A protein and the small-molecule ligand that binds it are described below.
Small molecule (SMILES): CC(=O)N[C@@H]1[C@@H](O)[C@H](O)[C@@H](CO)O[C@H]1O

Sequence of chain 1.B:
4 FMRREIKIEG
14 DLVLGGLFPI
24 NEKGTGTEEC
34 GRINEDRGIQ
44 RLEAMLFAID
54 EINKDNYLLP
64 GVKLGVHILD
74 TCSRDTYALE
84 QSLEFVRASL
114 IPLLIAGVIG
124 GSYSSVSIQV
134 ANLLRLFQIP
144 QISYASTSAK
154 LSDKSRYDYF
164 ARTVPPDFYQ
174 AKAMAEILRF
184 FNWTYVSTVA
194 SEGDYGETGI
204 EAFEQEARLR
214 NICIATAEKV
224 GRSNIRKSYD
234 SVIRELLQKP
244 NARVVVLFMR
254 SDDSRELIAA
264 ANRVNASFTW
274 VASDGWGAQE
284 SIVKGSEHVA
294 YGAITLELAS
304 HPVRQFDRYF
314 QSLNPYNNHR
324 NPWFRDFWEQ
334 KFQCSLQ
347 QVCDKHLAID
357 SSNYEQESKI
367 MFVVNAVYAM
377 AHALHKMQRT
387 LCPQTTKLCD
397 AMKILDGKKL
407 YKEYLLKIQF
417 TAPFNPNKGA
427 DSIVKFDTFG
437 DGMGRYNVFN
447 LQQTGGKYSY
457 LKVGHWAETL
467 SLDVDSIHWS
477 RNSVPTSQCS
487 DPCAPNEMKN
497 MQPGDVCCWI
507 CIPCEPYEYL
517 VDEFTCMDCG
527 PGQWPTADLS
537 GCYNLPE

Binding-site contacts:
Ligand atom C3 contacts residue ASN185 of chain 1.B at 3.8 Å.
Ligand atom O5 contacts residue ASN185 of chain 1.B at 2.4 Å (h-bond).
Ligand atom C4 contacts residue ASN185 of chain 1.B at 4.2 Å.
Ligand atom O7 contacts residue ASN185 of chain 1.B at 3.3 Å (h-bond).
Ligand atom C8 contacts residue PHE183 of chain 1.B at 4.4 Å (hydrophobic).
Ligand atom C7 contacts residue PHE183 of chain 1.B at 4.0 Å (hydrophobic).
Ligand atom C7 contacts residue ASN185 of chain 1.B at 3.5 Å.
Ligand atom O7 contacts residue PHE184 of chain 1.B at 4.4 Å.
Ligand atom C1 contacts residue PHE183 of chain 1.B at 4.4 Å (hydrophobic).
Ligand atom C1 contacts residue ASN185 of chain 1.B at 1.4 Å.
Ligand atom N2 contacts residue PHE183 of chain 1.B at 3.6 Å.
Ligand atom C2 contacts residue ASN185 of chain 1.B at 2.5 Å.
Ligand atom C5 contacts residue ASN185 of chain 1.B at 3.7 Å.
Ligand atom N2 contacts residue ASN185 of chain 1.B at 2.9 Å (h-bond).
Ligand atom O7 contacts residue PHE183 of chain 1.B at 4.5 Å.